Sequence of chain 1.A:
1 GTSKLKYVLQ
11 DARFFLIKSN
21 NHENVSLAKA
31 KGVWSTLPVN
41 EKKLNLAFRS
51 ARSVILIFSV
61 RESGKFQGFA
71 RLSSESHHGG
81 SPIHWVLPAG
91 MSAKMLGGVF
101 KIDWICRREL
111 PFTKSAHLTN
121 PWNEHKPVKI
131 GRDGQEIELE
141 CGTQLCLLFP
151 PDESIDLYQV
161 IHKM

Binding-site contacts:
Ligand atom N25 contacts residue ASP133 of chain 1.A at 4.0 Å.
Ligand atom C15 contacts residue LEU37 of chain 1.A at 3.5 Å (hydrophobic).
Ligand atom CL01 contacts residue ASN20 of chain 1.A at 3.5 Å.
Ligand atom CL01 contacts residue PRO88 of chain 1.A at 3.9 Å.
Ligand atom C02 contacts residue ASN20 of chain 1.A at 3.6 Å.
Ligand atom N25 contacts residue THR36 of chain 1.A at 4.0 Å.
Ligand atom C04 contacts residue SER35 of chain 1.A at 3.8 Å.
Ligand atom C16 contacts residue LEU37 of chain 1.A at 4.0 Å (hydrophobic).
Ligand atom N25 contacts residue SER35 of chain 1.A at 3.7 Å.
Ligand atom N05 contacts residue SER35 of chain 1.A at 2.6 Å (h-bond).
Ligand atom C06 contacts residue TRP85 of chain 1.A at 3.4 Å (hydrophobic).
Ligand atom N26 contacts residue ASN20 of chain 1.A at 3.1 Å (h-bond).
Ligand atom C11 contacts residue ASN20 of chain 1.A at 3.3 Å.
Ligand atom C24 contacts residue LYS18 of chain 1.A at 3.6 Å.
Ligand atom C14 contacts residue LEU37 of chain 1.A at 3.6 Å (hydrophobic).
Ligand atom N05 contacts residue LEU96 of chain 1.A at 3.9 Å.
Ligand atom N26 contacts residue SER19 of chain 1.A at 3.8 Å.
Ligand atom C06 contacts residue LEU96 of chain 1.A at 4.0 Å (hydrophobic).
Ligand atom C06 contacts residue ASN24 of chain 1.A at 4.0 Å.
Ligand atom N09 contacts residue LYS18 of chain 1.A at 3.1 Å (salt-bridge).
Ligand atom N03 contacts residue SER19 of chain 1.A at 4.0 Å.
Ligand atom C04 contacts residue TRP34 of chain 1.A at 3.5 Å (hydrophobic).
Ligand atom C08 contacts residue LYS18 of chain 1.A at 3.7 Å.
Ligand atom N03 contacts residue ASN24 of chain 1.A at 2.9 Å (h-bond).
Ligand atom C10 contacts residue ASN20 of chain 1.A at 3.1 Å.
Ligand atom CL01 contacts residue VAL86 of chain 1.A at 3.8 Å.
Ligand atom C12 contacts residue ASN20 of chain 1.A at 3.5 Å.
Ligand atom CL01 contacts residue ASN21 of chain 1.A at 2.8 Å.
Ligand atom CL01 contacts residue ASN24 of chain 1.A at 2.8 Å.
Ligand atom N05 contacts residue TRP34 of chain 1.A at 3.4 Å.
Ligand atom CL01 contacts residue SER19 of chain 1.A at 3.7 Å.
Ligand atom N03 contacts residue TRP34 of chain 1.A at 4.0 Å.
Ligand atom N25 contacts residue TRP34 of chain 1.A at 4.0 Å.
Ligand atom C07 contacts residue TRP34 of chain 1.A at 3.8 Å (hydrophobic).
Ligand atom C02 contacts residue SER19 of chain 1.A at 3.6 Å.
Ligand atom C02 contacts residue ASN24 of chain 1.A at 3.2 Å.
Ligand atom C24 contacts residue ASP133 of chain 1.A at 3.1 Å.
Ligand atom C06 contacts residue TRP34 of chain 1.A at 3.6 Å (hydrophobic).
Ligand atom C10 contacts residue LYS18 of chain 1.A at 3.0 Å.
Ligand atom C06 contacts residue SER35 of chain 1.A at 3.3 Å.

A protein and the small-molecule ligand that binds it are described below.
Small molecule (SMILES): CNc1nc(Cl)nc2c1ncn2Cc1ccccc1NC(=O)C(F)(F)F